The small molecule below binds the protein below.
Small molecule (SMILES): CC(=O)N[C@@H]1[C@@H](O)[C@H](O)[C@@H](CO)O[C@H]1O

Sequence of chain 1.A:
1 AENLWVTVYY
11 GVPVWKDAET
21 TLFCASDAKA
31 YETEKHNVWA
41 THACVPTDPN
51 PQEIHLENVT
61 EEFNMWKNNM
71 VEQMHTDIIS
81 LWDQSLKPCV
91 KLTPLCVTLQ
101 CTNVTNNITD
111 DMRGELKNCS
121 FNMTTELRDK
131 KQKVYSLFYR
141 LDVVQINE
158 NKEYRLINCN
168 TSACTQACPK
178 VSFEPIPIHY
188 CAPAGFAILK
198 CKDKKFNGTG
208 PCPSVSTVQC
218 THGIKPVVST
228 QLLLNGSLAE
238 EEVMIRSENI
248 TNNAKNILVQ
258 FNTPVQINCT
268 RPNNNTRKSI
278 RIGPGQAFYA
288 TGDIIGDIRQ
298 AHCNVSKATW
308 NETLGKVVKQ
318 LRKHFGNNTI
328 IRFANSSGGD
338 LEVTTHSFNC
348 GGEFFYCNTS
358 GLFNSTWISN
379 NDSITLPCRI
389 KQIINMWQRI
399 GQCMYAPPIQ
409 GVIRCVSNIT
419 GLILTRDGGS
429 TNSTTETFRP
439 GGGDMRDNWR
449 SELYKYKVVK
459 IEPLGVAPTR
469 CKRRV

Binding-site contacts:
Ligand atom C4 contacts residue ASN301 of chain 1.A at 4.2 Å.
Ligand atom N2 contacts residue THR267 of chain 1.A at 4.5 Å.
Ligand atom C8 contacts residue ASN301 of chain 1.A at 3.4 Å.
Ligand atom N2 contacts residue HIS299 of chain 1.A at 3.5 Å (h-bond).
Ligand atom C3 contacts residue ASN301 of chain 1.A at 3.8 Å.
Ligand atom C7 contacts residue ASN301 of chain 1.A at 3.3 Å.
Ligand atom O5 contacts residue ASN301 of chain 1.A at 2.4 Å (h-bond).
Ligand atom C3 contacts residue HIS299 of chain 1.A at 3.9 Å.
Ligand atom C1 contacts residue HIS299 of chain 1.A at 4.1 Å.
Ligand atom C5 contacts residue ASN301 of chain 1.A at 3.7 Å.
Ligand atom O7 contacts residue ASN265 of chain 1.A at 4.1 Å.
Ligand atom N2 contacts residue ASN301 of chain 1.A at 2.8 Å (h-bond).
Ligand atom C2 contacts residue ASN301 of chain 1.A at 2.4 Å.
Ligand atom O5 contacts residue THR383 of chain 1.A at 4.2 Å.
Ligand atom O7 contacts residue THR267 of chain 1.A at 3.2 Å.
Ligand atom C7 contacts residue THR267 of chain 1.A at 4.2 Å.
Ligand atom O7 contacts residue ASN301 of chain 1.A at 4.2 Å.
Ligand atom C6 contacts residue THR383 of chain 1.A at 4.3 Å.
Ligand atom C5 contacts residue THR383 of chain 1.A at 4.5 Å.
Ligand atom C2 contacts residue HIS299 of chain 1.A at 4.0 Å.
Ligand atom O7 contacts residue ARG412 of chain 1.A at 3.9 Å.
Ligand atom C1 contacts residue ASN301 of chain 1.A at 1.4 Å.